This small molecule binds to this protein.
Small molecule (SMILES): Cc1ncc(COP(=O)(O)O)c(/C=N/[C@@H](C[C@H](C)O)C(=O)O)c1O

Sequence of chain 1.A:
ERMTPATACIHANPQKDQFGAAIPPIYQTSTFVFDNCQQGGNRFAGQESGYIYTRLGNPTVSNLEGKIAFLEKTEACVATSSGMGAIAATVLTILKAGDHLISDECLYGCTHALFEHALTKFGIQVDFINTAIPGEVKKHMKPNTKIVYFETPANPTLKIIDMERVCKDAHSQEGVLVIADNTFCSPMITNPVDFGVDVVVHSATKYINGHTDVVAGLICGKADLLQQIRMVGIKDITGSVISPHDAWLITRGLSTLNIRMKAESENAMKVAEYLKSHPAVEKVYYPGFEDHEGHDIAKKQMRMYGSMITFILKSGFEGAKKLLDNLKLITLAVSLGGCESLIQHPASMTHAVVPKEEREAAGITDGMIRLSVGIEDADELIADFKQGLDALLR

Binding-site contacts:
Ligand atom P contacts residue GLY86 of chain 1.A at 3.3 Å.
Ligand atom O3 contacts residue ASN158 of chain 1.A at 3.0 Å (h-bond).
Ligand atom CG contacts residue TYR111 of chain 1.A at 1.4 Å (hydrophobic).
Ligand atom OXT contacts residue THR353 of chain 1.A at 3.5 Å.
Ligand atom O contacts residue ARG373 of chain 1.A at 2.7 Å (salt-bridge).
Ligand atom OP3 contacts residue ARG58 of chain 1.B at 2.6 Å (salt-bridge).
Ligand atom C2A contacts residue ASP184 of chain 1.A at 3.3 Å.
Ligand atom OP4 contacts residue GLY86 of chain 1.A at 3.3 Å.
Ligand atom C4 contacts residue TYR111 of chain 1.A at 3.5 Å (hydrophobic).
Ligand atom C2 contacts residue ASP184 of chain 1.A at 3.3 Å.
Ligand atom OP3 contacts residue SER85 of chain 1.A at 3.3 Å.
Ligand atom OP1 contacts residue TYR56 of chain 1.B at 3.6 Å (h-bond).
Ligand atom CB contacts residue TYR111 of chain 1.A at 2.6 Å (hydrophobic).
Ligand atom C4A contacts residue TYR111 of chain 1.A at 3.4 Å (hydrophobic).
Ligand atom OXT contacts residue ARG373 of chain 1.A at 2.9 Å (salt-bridge).
Ligand atom O contacts residue ASN158 of chain 1.A at 3.2 Å (h-bond).
Ligand atom C contacts residue ARG373 of chain 1.A at 3.6 Å.
Ligand atom P contacts residue TYR56 of chain 1.B at 3.5 Å.
Ligand atom P contacts residue SER206 of chain 1.A at 3.4 Å.
Ligand atom C5 contacts residue TYR111 of chain 1.A at 3.4 Å (hydrophobic).
Ligand atom N contacts residue LYS209 of chain 1.A at 3.6 Å.
Ligand atom OP4 contacts residue SER206 of chain 1.A at 3.0 Å (h-bond).
Ligand atom N contacts residue TYR111 of chain 1.A at 3.1 Å.
Ligand atom CA contacts residue LYS209 of chain 1.A at 3.5 Å.
Ligand atom OP3 contacts residue GLY86 of chain 1.A at 3.1 Å (h-bond).
Ligand atom OXT contacts residue SER338 of chain 1.A at 2.7 Å (h-bond).
Ligand atom OP3 contacts residue MET87 of chain 1.A at 2.8 Å (h-bond).
Ligand atom C contacts residue THR353 of chain 1.A at 3.6 Å.
Ligand atom OP1 contacts residue THR208 of chain 1.A at 2.7 Å (h-bond).
Ligand atom CA contacts residue TYR111 of chain 1.A at 3.4 Å (hydrophobic).
Ligand atom OP2 contacts residue TYR56 of chain 1.B at 2.4 Å (h-bond).
Ligand atom OP2 contacts residue ARG58 of chain 1.B at 2.9 Å (salt-bridge).
Ligand atom O contacts residue TYR111 of chain 1.A at 3.2 Å.
Ligand atom CD contacts residue TYR111 of chain 1.A at 2.5 Å (hydrophobic).
Ligand atom O contacts residue THR353 of chain 1.A at 3.6 Å.
Ligand atom N1 contacts residue ASP184 of chain 1.A at 2.6 Å (salt-bridge).
Ligand atom OP1 contacts residue SER206 of chain 1.A at 2.7 Å (h-bond).
Ligand atom OP1 contacts residue GLY86 of chain 1.A at 2.8 Å (h-bond).
Ligand atom C4A contacts residue LYS209 of chain 1.A at 3.5 Å.
Ligand atom C contacts residue TYR111 of chain 1.A at 3.4 Å (hydrophobic).

Sequence of chain 1.B:
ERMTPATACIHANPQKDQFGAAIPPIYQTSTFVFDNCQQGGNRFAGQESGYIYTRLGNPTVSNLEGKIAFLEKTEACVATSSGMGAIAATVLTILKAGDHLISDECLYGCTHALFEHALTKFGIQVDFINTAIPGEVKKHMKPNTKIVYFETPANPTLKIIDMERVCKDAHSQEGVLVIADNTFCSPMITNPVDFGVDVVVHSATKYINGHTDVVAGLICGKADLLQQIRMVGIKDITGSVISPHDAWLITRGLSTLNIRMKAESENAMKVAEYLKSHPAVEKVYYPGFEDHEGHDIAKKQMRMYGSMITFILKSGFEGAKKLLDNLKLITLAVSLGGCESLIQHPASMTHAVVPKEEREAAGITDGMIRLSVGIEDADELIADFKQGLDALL